Binding-site contacts:
Ligand atom O3G contacts residue GLU106 of chain 1.C at 3.6 Å (salt-bridge).
Ligand atom O3G contacts residue SER107 of chain 1.C at 3.6 Å.
Ligand atom O2B contacts residue GLY110 of chain 1.C at 3.5 Å (h-bond).
Ligand atom N9 contacts residue ASN53 of chain 1.C at 3.1 Å (h-bond).
Ligand atom O1A contacts residue THR112 of chain 1.C at 3.3 Å (h-bond).
Ligand atom C2 contacts residue ARG56 of chain 1.C at 3.3 Å.
Ligand atom O4G contacts residue GLY389 of chain 1.C at 3.4 Å (h-bond).
Ligand atom O1A contacts residue GLY110 of chain 1.C at 3.2 Å.
Ligand atom O3B contacts residue GLY108 of chain 1.C at 2.8 Å (h-bond).
Ligand atom O3G contacts residue LYS111 of chain 1.C at 2.2 Å (salt-bridge).
Ligand atom O3A contacts residue GLY110 of chain 1.C at 3.1 Å (h-bond).
Ligand atom O1B contacts residue THR112 of chain 1.C at 2.9 Å (h-bond).
Ligand atom O2B contacts residue ALA109 of chain 1.C at 3.5 Å (h-bond).
Ligand atom PB contacts residue GLY108 of chain 1.C at 3.5 Å.
Ligand atom O3B contacts residue MG1 of chain 1.G at 3.5 Å.
Ligand atom O3G contacts residue GLY389 of chain 1.C at 3.0 Å (h-bond).
Ligand atom VG contacts residue MG1 of chain 1.G at 3.3 Å.
Ligand atom O1A contacts residue GLU113 of chain 1.C at 3.0 Å (salt-bridge).
Ligand atom O2A contacts residue ASN157 of chain 1.C at 3.1 Å (h-bond).
Ligand atom O1B contacts residue MG1 of chain 1.G at 2.2 Å.
Ligand atom N7 contacts residue ASN53 of chain 1.C at 3.5 Å (h-bond).
Ligand atom O1G contacts residue ASN157 of chain 1.C at 3.6 Å (h-bond).
Ligand atom C8 contacts residue ASN53 of chain 1.C at 3.0 Å.
Ligand atom O2B contacts residue GLU106 of chain 1.C at 3.4 Å (salt-bridge).
Ligand atom O1G contacts residue SER107 of chain 1.C at 2.2 Å (h-bond).
Ligand atom N6 contacts residue TYR61 of chain 1.C at 3.2 Å (h-bond).
Ligand atom O2G contacts residue SER161 of chain 1.C at 2.8 Å (h-bond).
Ligand atom C4 contacts residue ASN53 of chain 1.C at 3.4 Å.
Ligand atom PB contacts residue MG1 of chain 1.G at 3.4 Å.
Ligand atom O1G contacts residue SER160 of chain 1.C at 2.8 Å (h-bond).
Ligand atom O3A contacts residue GLY108 of chain 1.C at 3.3 Å.
Ligand atom O2G contacts residue MG1 of chain 1.G at 1.6 Å.
Ligand atom O4' contacts residue ASN53 of chain 1.C at 3.3 Å (h-bond).
Ligand atom O3B contacts residue ASN157 of chain 1.C at 2.8 Å (h-bond).
Ligand atom O3A contacts residue ASN157 of chain 1.C at 3.5 Å (h-bond).
Ligand atom O4G contacts residue TYR388 of chain 1.C at 3.1 Å.
Ligand atom O4G contacts residue SER161 of chain 1.C at 3.1 Å (h-bond).
Ligand atom PB contacts residue LYS111 of chain 1.C at 3.6 Å.
Ligand atom O2A contacts residue ASN159 of chain 1.C at 3.3 Å (h-bond).
Ligand atom O2B contacts residue LYS111 of chain 1.C at 2.2 Å (salt-bridge).

Sequence of chain 1.C:
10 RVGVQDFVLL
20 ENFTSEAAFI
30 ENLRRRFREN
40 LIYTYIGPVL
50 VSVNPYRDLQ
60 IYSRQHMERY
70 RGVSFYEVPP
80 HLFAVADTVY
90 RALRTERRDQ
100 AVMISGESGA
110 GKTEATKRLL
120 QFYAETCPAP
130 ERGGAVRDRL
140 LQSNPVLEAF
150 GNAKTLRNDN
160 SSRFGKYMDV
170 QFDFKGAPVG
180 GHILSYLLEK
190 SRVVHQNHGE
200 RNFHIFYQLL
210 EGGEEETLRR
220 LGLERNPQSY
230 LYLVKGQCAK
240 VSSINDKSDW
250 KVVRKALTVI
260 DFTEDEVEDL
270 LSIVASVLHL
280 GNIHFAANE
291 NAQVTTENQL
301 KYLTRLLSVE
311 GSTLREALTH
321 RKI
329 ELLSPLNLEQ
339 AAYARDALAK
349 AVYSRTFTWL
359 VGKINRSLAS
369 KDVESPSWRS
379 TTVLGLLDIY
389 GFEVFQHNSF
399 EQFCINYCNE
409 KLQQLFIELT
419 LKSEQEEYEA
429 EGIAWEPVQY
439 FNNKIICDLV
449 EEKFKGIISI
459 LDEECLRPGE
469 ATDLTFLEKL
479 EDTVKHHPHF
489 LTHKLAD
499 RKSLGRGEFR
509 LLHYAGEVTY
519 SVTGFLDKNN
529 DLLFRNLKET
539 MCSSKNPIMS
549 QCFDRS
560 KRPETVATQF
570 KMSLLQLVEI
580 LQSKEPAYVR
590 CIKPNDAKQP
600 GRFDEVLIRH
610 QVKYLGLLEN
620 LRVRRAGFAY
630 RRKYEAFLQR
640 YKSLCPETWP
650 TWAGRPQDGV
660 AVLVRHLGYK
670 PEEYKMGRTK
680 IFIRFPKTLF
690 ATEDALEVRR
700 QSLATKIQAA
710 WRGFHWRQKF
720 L

A protein and the small-molecule ligand that binds it are described below.
Small molecule (SMILES): Nc1ncnc2c1ncn2[C@@H]1O[C@H](CO[P](=O)(O)O[P](=O)(O)O[V](=O)(O)(O)O)[C@@H](O)[C@H]1O